The small molecule below binds the protein below.
Small molecule (SMILES): CC(=O)N[C@@H]1[C@@H](O)[C@H](O)[C@@H](CO)O[C@H]1O

Sequence of chain 1.B:
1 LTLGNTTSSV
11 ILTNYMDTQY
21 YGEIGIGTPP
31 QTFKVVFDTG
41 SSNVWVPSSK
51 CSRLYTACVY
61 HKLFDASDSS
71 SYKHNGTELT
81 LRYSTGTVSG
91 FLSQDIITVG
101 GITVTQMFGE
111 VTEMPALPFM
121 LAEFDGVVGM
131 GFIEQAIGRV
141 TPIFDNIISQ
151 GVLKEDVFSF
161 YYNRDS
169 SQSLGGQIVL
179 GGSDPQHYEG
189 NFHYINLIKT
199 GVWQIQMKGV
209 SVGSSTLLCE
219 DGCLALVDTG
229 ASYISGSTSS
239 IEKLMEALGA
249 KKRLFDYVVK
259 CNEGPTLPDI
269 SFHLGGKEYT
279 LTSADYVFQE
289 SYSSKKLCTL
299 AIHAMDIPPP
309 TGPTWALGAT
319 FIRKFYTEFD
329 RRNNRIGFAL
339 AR

Binding-site contacts:
Ligand atom C5 contacts residue ASN75 of chain 1.B at 3.6 Å.
Ligand atom N2 contacts residue ASN75 of chain 1.B at 3.0 Å (h-bond).
Ligand atom C7 contacts residue ASN75 of chain 1.B at 3.5 Å.
Ligand atom O5 contacts residue MET107 of chain 1.B at 3.9 Å.
Ligand atom C3 contacts residue ASN75 of chain 1.B at 3.8 Å.
Ligand atom O7 contacts residue HIS74 of chain 1.B at 4.0 Å.
Ligand atom C4 contacts residue ASN75 of chain 1.B at 4.2 Å.
Ligand atom O5 contacts residue ASN75 of chain 1.B at 2.3 Å (h-bond).
Ligand atom C8 contacts residue ASN75 of chain 1.B at 3.2 Å.
Ligand atom N2 contacts residue THR77 of chain 1.B at 4.0 Å.
Ligand atom C1 contacts residue ASN75 of chain 1.B at 1.4 Å.
Ligand atom C1 contacts residue THR77 of chain 1.B at 4.0 Å.
Ligand atom O7 contacts residue ASN75 of chain 1.B at 3.5 Å (h-bond).
Ligand atom C2 contacts residue ASN75 of chain 1.B at 2.4 Å.